This small molecule binds to this protein.
Small molecule (SMILES): CCc1cc(Cc2ccc(CC(N)=O)cc2)nc(-c2cccc(Cl)c2)n1

Binding-site contacts:
Ligand atom CL contacts residue PHE296 of chain 1.B at 3.6 Å.
Ligand atom C2 contacts residue PHE296 of chain 1.B at 3.7 Å (hydrophobic).
Ligand atom C3 contacts residue PHE296 of chain 1.B at 3.6 Å (hydrophobic).
Ligand atom C18 contacts residue PHE296 of chain 1.B at 3.3 Å (hydrophobic).
Ligand atom N contacts residue PHE296 of chain 1.B at 3.6 Å.
Ligand atom CL contacts residue PHE357 of chain 1.B at 3.5 Å.
Ligand atom C17 contacts residue PHE296 of chain 1.B at 3.6 Å (hydrophobic).
Ligand atom C16 contacts residue SER292 of chain 1.B at 3.8 Å.
Ligand atom C17 contacts residue PHE357 of chain 1.B at 3.5 Å (hydrophobic).
Ligand atom C1 contacts residue TRP256 of chain 1.B at 3.9 Å (hydrophobic).
Ligand atom C6 contacts residue MET197 of chain 1.B at 3.7 Å (hydrophobic).
Ligand atom C7 contacts residue HIS84 of chain 1.B at 3.7 Å.
Ligand atom C contacts residue THR257 of chain 1.B at 3.7 Å.
Ligand atom C15 contacts residue MET281 of chain 1.B at 3.8 Å (hydrophobic).
Ligand atom C contacts residue TYR253 of chain 1.B at 3.7 Å (hydrophobic).
Ligand atom C20 contacts residue PHE296 of chain 1.B at 3.8 Å (hydrophobic).
Ligand atom C19 contacts residue PHE296 of chain 1.B at 3.9 Å (hydrophobic).
Ligand atom C2 contacts residue ILE260 of chain 1.B at 3.7 Å (hydrophobic).
Ligand atom C16 contacts residue MET281 of chain 1.B at 3.8 Å (hydrophobic).
Ligand atom C13 contacts residue GLN293 of chain 1.B at 3.8 Å.
Ligand atom CL contacts residue ILE358 of chain 1.B at 3.7 Å.
Ligand atom C1 contacts residue ILE260 of chain 1.B at 3.6 Å (hydrophobic).
Ligand atom C9 contacts residue PHE357 of chain 1.B at 4.0 Å (hydrophobic).
Ligand atom C18 contacts residue PHE357 of chain 1.B at 3.7 Å (hydrophobic).
Ligand atom C13 contacts residue PHE296 of chain 1.B at 3.9 Å (hydrophobic).
Ligand atom N4 contacts residue PHE264 of chain 1.B at 3.6 Å.
Ligand atom O contacts residue HIS84 of chain 1.B at 3.6 Å.
Ligand atom C20 contacts residue ILE260 of chain 1.B at 3.8 Å (hydrophobic).
Ligand atom C19 contacts residue LEU243 of chain 1.B at 3.8 Å (hydrophobic).
Ligand atom C15 contacts residue GLN293 of chain 1.B at 3.8 Å.
Ligand atom C contacts residue ASN245 of chain 1.B at 3.8 Å.
Ligand atom N4 contacts residue SER132 of chain 1.B at 3.7 Å.
Ligand atom C contacts residue GLN293 of chain 1.B at 3.5 Å.
Ligand atom N contacts residue GLN293 of chain 1.B at 3.4 Å (h-bond).
Ligand atom C9 contacts residue THR361 of chain 1.B at 3.7 Å.
Ligand atom C4 contacts residue PHE296 of chain 1.B at 3.5 Å (hydrophobic).
Ligand atom C14 contacts residue GLN293 of chain 1.B at 3.3 Å.
Ligand atom C1 contacts residue ASN245 of chain 1.B at 3.5 Å.
Ligand atom N contacts residue ILE260 of chain 1.B at 3.5 Å.
Ligand atom N1 contacts residue PHE296 of chain 1.B at 3.5 Å.

Sequence of chain 1.B:
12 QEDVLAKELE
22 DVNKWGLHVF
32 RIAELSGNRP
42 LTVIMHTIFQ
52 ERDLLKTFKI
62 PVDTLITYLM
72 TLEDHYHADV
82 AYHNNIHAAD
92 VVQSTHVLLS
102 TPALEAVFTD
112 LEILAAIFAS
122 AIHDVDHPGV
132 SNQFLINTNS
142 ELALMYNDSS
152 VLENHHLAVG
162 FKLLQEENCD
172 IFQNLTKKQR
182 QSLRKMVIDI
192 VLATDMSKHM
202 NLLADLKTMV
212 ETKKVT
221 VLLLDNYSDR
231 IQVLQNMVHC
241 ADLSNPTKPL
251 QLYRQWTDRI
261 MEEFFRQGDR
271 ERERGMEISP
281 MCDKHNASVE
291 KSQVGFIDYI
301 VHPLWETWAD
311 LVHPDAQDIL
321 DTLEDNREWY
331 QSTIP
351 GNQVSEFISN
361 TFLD